A protein and the small-molecule ligand that binds it are described below.
Small molecule (SMILES): N[C@@H](Cc1c[nH]c2ccccc12)C(=O)O

Binding-site contacts:
Ligand atom CA contacts residue THR23 of chain 3.F at 3.7 Å.
Ligand atom CB contacts residue THR28 of chain 3.F at 3.7 Å.
Ligand atom O contacts residue ARG24 of chain 3.F at 3.4 Å.
Ligand atom CZ2 contacts residue THR50 of chain 1.D at 3.9 Å.
Ligand atom CA contacts residue THR28 of chain 3.F at 3.2 Å.
Ligand atom OXT contacts residue THR50 of chain 1.D at 3.0 Å (h-bond).
Ligand atom O contacts residue THR23 of chain 3.F at 3.9 Å.
Ligand atom C contacts residue SER51 of chain 3.F at 3.5 Å.
Ligand atom C contacts residue THR50 of chain 1.D at 4.0 Å.
Ligand atom N contacts residue THR23 of chain 3.F at 2.7 Å (h-bond).
Ligand atom CE2 contacts residue ALA44 of chain 1.D at 3.9 Å (hydrophobic).
Ligand atom C contacts residue GLY25 of chain 3.F at 3.4 Å.
Ligand atom CE3 contacts residue HIS31 of chain 1.D at 4.0 Å.
Ligand atom OXT contacts residue GLY25 of chain 3.F at 4.0 Å.
Ligand atom CD1 contacts residue THR47 of chain 1.D at 3.8 Å.
Ligand atom CA contacts residue SER51 of chain 3.F at 3.9 Å.
Ligand atom NE1 contacts residue ALA44 of chain 1.D at 3.7 Å.
Ligand atom CB contacts residue SER51 of chain 3.F at 3.3 Å.
Ligand atom NE1 contacts residue GLN45 of chain 1.D at 2.8 Å (h-bond).
Ligand atom OXT contacts residue HIS49 of chain 1.D at 3.8 Å.
Ligand atom CA contacts residue GLY25 of chain 3.F at 3.6 Å.
Ligand atom CD1 contacts residue SER51 of chain 3.F at 3.5 Å.
Ligand atom CG contacts residue SER51 of chain 3.F at 3.8 Å.
Ligand atom O contacts residue SER51 of chain 3.F at 2.9 Å (h-bond).
Ligand atom CE3 contacts residue HIS32 of chain 1.D at 3.9 Å.
Ligand atom CZ2 contacts residue ALA44 of chain 1.D at 3.9 Å (hydrophobic).
Ligand atom CD1 contacts residue GLN45 of chain 1.D at 3.5 Å.
Ligand atom C contacts residue THR47 of chain 1.D at 3.5 Å.
Ligand atom N contacts residue ASP27 of chain 3.F at 3.0 Å (salt-bridge).
Ligand atom CZ3 contacts residue GLY21 of chain 1.D at 3.7 Å.
Ligand atom CZ3 contacts residue HIS32 of chain 1.D at 3.8 Å.
Ligand atom O contacts residue GLY25 of chain 3.F at 3.0 Å (h-bond).
Ligand atom N contacts residue THR28 of chain 3.F at 2.7 Å (h-bond).
Ligand atom CB contacts residue THR23 of chain 3.F at 3.6 Å.
Ligand atom OXT contacts residue THR47 of chain 1.D at 2.6 Å (h-bond).
Ligand atom CZ2 contacts residue ILE53 of chain 1.D at 4.0 Å (hydrophobic).
Ligand atom N contacts residue GLY25 of chain 3.F at 2.9 Å (h-bond).
Ligand atom CE2 contacts residue GLN45 of chain 1.D at 4.0 Å.
Ligand atom O contacts residue THR47 of chain 1.D at 3.6 Å.
Ligand atom CH2 contacts residue GLY21 of chain 1.D at 3.5 Å.

Sequence of chain 3.F:
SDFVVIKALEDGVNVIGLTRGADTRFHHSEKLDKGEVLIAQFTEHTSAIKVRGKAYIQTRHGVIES

Sequence of chain 1.D:
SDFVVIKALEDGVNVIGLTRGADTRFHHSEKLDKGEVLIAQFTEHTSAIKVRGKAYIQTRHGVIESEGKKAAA